Sequence of chain 1.K:
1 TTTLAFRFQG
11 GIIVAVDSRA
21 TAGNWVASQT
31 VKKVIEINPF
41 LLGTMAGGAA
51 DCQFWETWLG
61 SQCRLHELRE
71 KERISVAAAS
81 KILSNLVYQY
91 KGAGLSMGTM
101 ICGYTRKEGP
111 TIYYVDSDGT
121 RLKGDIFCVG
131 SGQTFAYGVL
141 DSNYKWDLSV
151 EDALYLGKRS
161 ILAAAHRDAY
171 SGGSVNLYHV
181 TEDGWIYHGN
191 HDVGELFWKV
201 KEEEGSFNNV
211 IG

Binding-site contacts:
Ligand atom O29 contacts residue SER131 of chain 1.K at 3.3 Å (h-bond).
Ligand atom N22 contacts residue SER130 of chain 1.L at 3.5 Å (h-bond).
Ligand atom O30 contacts residue THR1 of chain 1.K at 3.1 Å (h-bond).
Ligand atom C21 contacts residue GLN53 of chain 1.K at 3.8 Å.
Ligand atom C4 contacts residue PRO127 of chain 1.L at 3.7 Å (hydrophobic).
Ligand atom C15 contacts residue THR1 of chain 1.K at 2.4 Å.
Ligand atom C19 contacts residue MET45 of chain 1.K at 3.7 Å (hydrophobic).
Ligand atom C12 contacts residue THR21 of chain 1.K at 3.7 Å.
Ligand atom S27 contacts residue THR1 of chain 1.K at 3.5 Å (h-bond).
Ligand atom C26 contacts residue THR1 of chain 1.K at 2.5 Å.
Ligand atom N14 contacts residue GLY47 of chain 1.K at 2.9 Å (h-bond).
Ligand atom C26 contacts residue GLY47 of chain 1.K at 3.6 Å.
Ligand atom C9 contacts residue THR21 of chain 1.K at 3.7 Å.
Ligand atom N22 contacts residue VAL31 of chain 1.K at 3.4 Å.
Ligand atom C43 contacts residue ALA27 of chain 1.K at 3.3 Å (hydrophobic).
Ligand atom C32 contacts residue THR21 of chain 1.K at 3.6 Å.
Ligand atom C23 contacts residue ALA49 of chain 1.K at 3.3 Å (hydrophobic).
Ligand atom N14 contacts residue THR1 of chain 1.K at 3.6 Å.
Ligand atom S5 contacts residue ASP126 of chain 1.L at 3.8 Å.
Ligand atom C16 contacts residue THR1 of chain 1.K at 2.9 Å.
Ligand atom C17 contacts residue LYS33 of chain 1.K at 3.8 Å.
Ligand atom C12 contacts residue GLY47 of chain 1.K at 3.6 Å.
Ligand atom O31 contacts residue THR21 of chain 1.K at 2.9 Å (h-bond).
Ligand atom C16 contacts residue GLY47 of chain 1.K at 3.7 Å.
Ligand atom C20 contacts residue ALA49 of chain 1.K at 3.6 Å (hydrophobic).
Ligand atom C15 contacts residue GLY47 of chain 1.K at 3.8 Å.
Ligand atom N8 contacts residue ASP126 of chain 1.L at 3.4 Å (salt-bridge).
Ligand atom C18 contacts residue MET45 of chain 1.K at 3.6 Å (hydrophobic).
Ligand atom O39 contacts residue ALA49 of chain 1.K at 3.2 Å (h-bond).
Ligand atom N22 contacts residue GLU132 of chain 1.L at 3.3 Å (salt-bridge).
Ligand atom N11 contacts residue THR21 of chain 1.K at 3.0 Å (h-bond).
Ligand atom C13 contacts residue GLY47 of chain 1.K at 3.8 Å.
Ligand atom N22 contacts residue GLN53 of chain 1.K at 3.2 Å (h-bond).
Ligand atom C23 contacts residue VAL31 of chain 1.K at 3.3 Å (hydrophobic).
Ligand atom O30 contacts residue SER131 of chain 1.K at 2.8 Å (h-bond).
Ligand atom C21 contacts residue VAL31 of chain 1.K at 3.3 Å (hydrophobic).
Ligand atom C25 contacts residue THR1 of chain 1.K at 1.4 Å.
Ligand atom C20 contacts residue VAL31 of chain 1.K at 3.5 Å (hydrophobic).
Ligand atom O31 contacts residue ALA20 of chain 1.K at 3.5 Å.
Ligand atom C24 contacts residue ALA49 of chain 1.K at 3.8 Å (hydrophobic).

A protein and the small-molecule ligand that binds it are described below.
Small molecule (SMILES): COC[C@H](NC(=O)[C@H](CC(C)C)NC(=O)c1cnc(C)s1)C(=O)N[C@H](CCS(C)(=O)=O)Cc1ccc(CN)cc1

Sequence of chain 1.L:
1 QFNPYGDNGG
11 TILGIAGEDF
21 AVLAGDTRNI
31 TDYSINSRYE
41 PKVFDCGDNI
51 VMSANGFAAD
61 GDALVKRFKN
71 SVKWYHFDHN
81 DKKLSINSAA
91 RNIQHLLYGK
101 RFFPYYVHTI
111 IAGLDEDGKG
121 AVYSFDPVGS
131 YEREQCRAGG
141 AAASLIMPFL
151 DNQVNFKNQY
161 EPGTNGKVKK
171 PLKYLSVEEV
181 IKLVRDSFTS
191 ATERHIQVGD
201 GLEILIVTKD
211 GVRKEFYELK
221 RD